Sequence of chain 1.B:
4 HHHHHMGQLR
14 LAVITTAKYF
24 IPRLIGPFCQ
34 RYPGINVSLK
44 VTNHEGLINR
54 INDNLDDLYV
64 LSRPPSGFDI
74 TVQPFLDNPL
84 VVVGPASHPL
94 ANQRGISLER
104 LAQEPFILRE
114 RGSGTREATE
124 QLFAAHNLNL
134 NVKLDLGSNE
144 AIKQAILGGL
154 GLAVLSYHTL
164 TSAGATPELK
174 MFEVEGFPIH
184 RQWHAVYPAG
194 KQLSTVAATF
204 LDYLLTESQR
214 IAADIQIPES

Binding-site contacts:
Ligand atom O3P contacts residue LYS21 of chain 1.A at 2.5 Å (salt-bridge).
Ligand atom O4P contacts residue LYS21 of chain 1.B at 3.0 Å (salt-bridge).
Ligand atom C2 contacts residue THR18 of chain 1.A at 3.9 Å.
Ligand atom P1 contacts residue SER141 of chain 1.A at 3.6 Å.
Ligand atom P1 contacts residue LYS21 of chain 1.B at 3.4 Å.
Ligand atom O5P contacts residue ARG112 of chain 1.B at 3.5 Å (salt-bridge).
Ligand atom O5P contacts residue SER141 of chain 1.B at 3.5 Å.
Ligand atom C5 contacts residue GLY140 of chain 1.B at 3.6 Å.
Ligand atom O6P contacts residue GLU143 of chain 1.B at 3.2 Å (salt-bridge).
Ligand atom O2P contacts residue GLU143 of chain 1.A at 2.9 Å (salt-bridge).
Ligand atom O2P contacts residue SER141 of chain 1.A at 2.6 Å (h-bond).
Ligand atom O5 contacts residue LYS21 of chain 1.A at 3.4 Å (salt-bridge).
Ligand atom P2 contacts residue ASN142 of chain 1.B at 3.6 Å.
Ligand atom O5 contacts residue LYS21 of chain 1.B at 3.3 Å (salt-bridge).
Ligand atom O1P contacts residue ASN142 of chain 1.A at 2.7 Å (h-bond).
Ligand atom O4 contacts residue LYS21 of chain 1.A at 3.6 Å.
Ligand atom O2P contacts residue LYS21 of chain 1.A at 3.8 Å.
Ligand atom C5 contacts residue SER141 of chain 1.B at 3.7 Å.
Ligand atom O1 contacts residue SER141 of chain 1.A at 3.7 Å.
Ligand atom C4 contacts residue VAL44 of chain 1.A at 3.8 Å (hydrophobic).
Ligand atom O2 contacts residue THR18 of chain 1.A at 3.5 Å.
Ligand atom O4P contacts residue LYS21 of chain 1.A at 3.5 Å (salt-bridge).
Ligand atom P2 contacts residue LYS21 of chain 1.A at 3.4 Å.
Ligand atom C1 contacts residue THR18 of chain 1.A at 3.9 Å.
Ligand atom O2P contacts residue LYS21 of chain 1.B at 2.8 Å (salt-bridge).
Ligand atom O1 contacts residue LYS21 of chain 1.B at 3.2 Å (salt-bridge).
Ligand atom O4P contacts residue TYR22 of chain 1.B at 2.5 Å (h-bond).
Ligand atom O1P contacts residue SER141 of chain 1.A at 3.6 Å.
Ligand atom P2 contacts residue TYR22 of chain 1.B at 3.6 Å.
Ligand atom O6P contacts residue SER141 of chain 1.B at 2.6 Å (h-bond).
Ligand atom O6P contacts residue LYS21 of chain 1.A at 2.9 Å (salt-bridge).
Ligand atom P1 contacts residue ASN142 of chain 1.A at 3.6 Å.
Ligand atom O2P contacts residue ASN142 of chain 1.A at 3.4 Å (h-bond).
Ligand atom P2 contacts residue SER141 of chain 1.B at 3.8 Å.
Ligand atom O5P contacts residue ASN142 of chain 1.B at 2.7 Å (h-bond).
Ligand atom O6P contacts residue ASN142 of chain 1.B at 3.2 Å (h-bond).
Ligand atom O4 contacts residue VAL44 of chain 1.A at 3.5 Å.
Ligand atom P1 contacts residue LYS21 of chain 1.A at 3.8 Å.
Ligand atom P2 contacts residue LYS21 of chain 1.B at 3.8 Å.
Ligand atom O3P contacts residue LYS21 of chain 1.B at 3.8 Å.

Sequence of chain 1.A:
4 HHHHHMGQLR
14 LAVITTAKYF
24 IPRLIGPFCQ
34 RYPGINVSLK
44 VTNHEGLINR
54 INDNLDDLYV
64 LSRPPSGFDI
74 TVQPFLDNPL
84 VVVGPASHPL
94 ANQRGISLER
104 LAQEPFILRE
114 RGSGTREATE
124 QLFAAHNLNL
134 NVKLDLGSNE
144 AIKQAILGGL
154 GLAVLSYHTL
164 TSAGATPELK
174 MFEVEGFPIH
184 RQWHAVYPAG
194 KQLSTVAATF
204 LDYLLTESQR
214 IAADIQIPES

A protein and the small-molecule ligand that binds it are described below.
Small molecule (SMILES): O=C(COP(=O)(O)O)[C@H](O)[C@H](O)COP(=O)(O)O